Sequence of chain 1.D:
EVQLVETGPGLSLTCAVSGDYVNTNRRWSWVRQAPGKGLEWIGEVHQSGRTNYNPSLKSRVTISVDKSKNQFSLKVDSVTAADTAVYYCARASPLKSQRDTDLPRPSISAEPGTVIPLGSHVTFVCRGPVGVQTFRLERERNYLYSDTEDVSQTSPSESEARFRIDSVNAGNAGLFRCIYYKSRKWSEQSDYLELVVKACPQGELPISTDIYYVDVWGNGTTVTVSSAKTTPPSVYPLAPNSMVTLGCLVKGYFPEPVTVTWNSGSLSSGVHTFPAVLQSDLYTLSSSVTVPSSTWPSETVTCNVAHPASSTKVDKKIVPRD

Sequence of chain 1.C:
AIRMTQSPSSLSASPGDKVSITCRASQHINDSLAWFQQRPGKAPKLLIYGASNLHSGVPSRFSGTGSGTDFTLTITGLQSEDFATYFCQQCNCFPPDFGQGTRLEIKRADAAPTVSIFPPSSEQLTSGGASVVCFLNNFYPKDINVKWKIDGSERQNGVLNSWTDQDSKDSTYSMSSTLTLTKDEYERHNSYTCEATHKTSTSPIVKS

The protein below binds the small molecule below.
Small molecule (SMILES): CC(=O)N[C@@H]1[C@@H](O)[C@H](O)[C@@H](CO)O[C@H]1O

Binding-site contacts:
Ligand atom O6 contacts residue GLN3 of chain 1.D at 3.7 Å.
Ligand atom C2 contacts residue ASN242 of chain 1.D at 2.5 Å.
Ligand atom C6 contacts residue GLN3 of chain 1.D at 4.2 Å.
Ligand atom O7 contacts residue LYS42 of chain 1.C at 4.4 Å.
Ligand atom C7 contacts residue LYS42 of chain 1.C at 4.4 Å.
Ligand atom C4 contacts residue ASN242 of chain 1.D at 4.2 Å.
Ligand atom C3 contacts residue ASN242 of chain 1.D at 3.8 Å.
Ligand atom C8 contacts residue LYS42 of chain 1.C at 3.5 Å.
Ligand atom C7 contacts residue ASN242 of chain 1.D at 4.0 Å.
Ligand atom O7 contacts residue ASN242 of chain 1.D at 4.3 Å.
Ligand atom N2 contacts residue ASN242 of chain 1.D at 2.9 Å (h-bond).
Ligand atom C5 contacts residue ASN242 of chain 1.D at 3.6 Å.
Ligand atom O5 contacts residue ASN242 of chain 1.D at 2.4 Å (h-bond).
Ligand atom C1 contacts residue ASN242 of chain 1.D at 1.4 Å.